This small molecule binds to this protein.
Small molecule (SMILES): CC(=O)N[C@@H]1[C@@H](O)[C@H](O)[C@@H](CO)O[C@H]1O

Sequence of chain 1.A:
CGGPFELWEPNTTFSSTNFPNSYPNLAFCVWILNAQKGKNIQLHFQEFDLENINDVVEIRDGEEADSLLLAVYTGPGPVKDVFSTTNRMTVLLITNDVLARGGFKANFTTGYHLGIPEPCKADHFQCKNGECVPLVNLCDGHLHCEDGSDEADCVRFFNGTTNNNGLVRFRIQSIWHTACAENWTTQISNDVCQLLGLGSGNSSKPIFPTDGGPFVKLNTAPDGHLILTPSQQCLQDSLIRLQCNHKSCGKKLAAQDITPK

Binding-site contacts:
Ligand atom C6 contacts residue ASN11 of chain 1.A at 4.5 Å.
Ligand atom C7 contacts residue ASN11 of chain 1.A at 4.0 Å.
Ligand atom C3 contacts residue ASN11 of chain 1.A at 3.8 Å.
Ligand atom C2 contacts residue ASN11 of chain 1.A at 2.5 Å.
Ligand atom O5 contacts residue ASN11 of chain 1.A at 2.4 Å (h-bond).
Ligand atom C7 contacts residue TRP8 of chain 1.A at 4.3 Å (hydrophobic).
Ligand atom C5 contacts residue ASN11 of chain 1.A at 3.7 Å.
Ligand atom C8 contacts residue PRO10 of chain 1.A at 3.6 Å (hydrophobic).
Ligand atom N2 contacts residue PRO10 of chain 1.A at 4.0 Å.
Ligand atom C8 contacts residue TRP8 of chain 1.A at 3.6 Å (hydrophobic).
Ligand atom C4 contacts residue ASN11 of chain 1.A at 4.2 Å.
Ligand atom C1 contacts residue ASN11 of chain 1.A at 1.4 Å.
Ligand atom N2 contacts residue ASN11 of chain 1.A at 2.9 Å (h-bond).
Ligand atom O7 contacts residue TRP8 of chain 1.A at 4.0 Å.